Binding-site contacts:
Ligand atom C1 contacts residue THR225 of chain 1.D at 4.4 Å.
Ligand atom C2 contacts residue ASN223 of chain 1.D at 2.3 Å.
Ligand atom O3 contacts residue THR225 of chain 1.D at 4.0 Å.
Ligand atom C7 contacts residue ASN223 of chain 1.D at 3.6 Å.
Ligand atom C4 contacts residue ASN223 of chain 1.D at 3.8 Å.
Ligand atom N2 contacts residue ASN223 of chain 1.D at 3.1 Å (h-bond).
Ligand atom O7 contacts residue PRO246 of chain 1.D at 4.0 Å.
Ligand atom C1 contacts residue ASN223 of chain 1.D at 1.4 Å.
Ligand atom C6 contacts residue ASN223 of chain 1.D at 4.3 Å.
Ligand atom O7 contacts residue GLN226 of chain 1.D at 4.2 Å.
Ligand atom C8 contacts residue PRO246 of chain 1.D at 3.9 Å (hydrophobic).
Ligand atom O5 contacts residue ASN223 of chain 1.D at 1.9 Å (h-bond).
Ligand atom O6 contacts residue ASN223 of chain 1.D at 4.1 Å.
Ligand atom C2 contacts residue THR225 of chain 1.D at 3.7 Å.
Ligand atom O6 contacts residue VAL209 of chain 1.D at 4.5 Å.
Ligand atom C7 contacts residue PRO246 of chain 1.D at 4.0 Å (hydrophobic).
Ligand atom C3 contacts residue ASN223 of chain 1.D at 3.6 Å.
Ligand atom O7 contacts residue THR225 of chain 1.D at 4.2 Å.
Ligand atom C4 contacts residue THR225 of chain 1.D at 3.8 Å.
Ligand atom C5 contacts residue THR225 of chain 1.D at 4.4 Å.
Ligand atom O7 contacts residue ASN223 of chain 1.D at 3.0 Å (h-bond).
Ligand atom C3 contacts residue THR225 of chain 1.D at 4.0 Å.
Ligand atom C5 contacts residue ASN223 of chain 1.D at 3.2 Å.
Ligand atom O5 contacts residue THR225 of chain 1.D at 4.0 Å.

The small molecule below binds the protein below.
Small molecule (SMILES): CC(=O)N[C@@H]1[C@@H](O)[C@H](O)[C@@H](CO)O[C@H]1O

Sequence of chain 1.D:
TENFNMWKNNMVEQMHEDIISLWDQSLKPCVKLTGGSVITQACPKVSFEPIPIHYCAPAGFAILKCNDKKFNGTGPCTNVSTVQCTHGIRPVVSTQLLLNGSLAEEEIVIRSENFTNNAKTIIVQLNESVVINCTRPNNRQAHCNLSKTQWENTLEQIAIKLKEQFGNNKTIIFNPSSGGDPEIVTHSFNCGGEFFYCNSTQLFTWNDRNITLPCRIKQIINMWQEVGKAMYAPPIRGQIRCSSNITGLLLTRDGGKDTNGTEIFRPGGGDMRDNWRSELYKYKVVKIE